Binding-site contacts:
Ligand atom C3 contacts residue ASN19 of chain 29.T at 4.1 Å.
Ligand atom C1 contacts residue ASN19 of chain 29.T at 1.7 Å.
Ligand atom O7 contacts residue ASN19 of chain 29.T at 4.1 Å.
Ligand atom N2 contacts residue ASN19 of chain 29.T at 3.1 Å (h-bond).
Ligand atom C8 contacts residue ASN19 of chain 29.T at 4.3 Å.
Ligand atom C7 contacts residue ASN19 of chain 29.T at 3.6 Å.
Ligand atom C5 contacts residue ASN19 of chain 29.T at 3.8 Å.
Ligand atom O5 contacts residue ASN19 of chain 29.T at 2.8 Å (h-bond).
Ligand atom C2 contacts residue ASN19 of chain 29.T at 3.0 Å.

Sequence of chain 29.T:
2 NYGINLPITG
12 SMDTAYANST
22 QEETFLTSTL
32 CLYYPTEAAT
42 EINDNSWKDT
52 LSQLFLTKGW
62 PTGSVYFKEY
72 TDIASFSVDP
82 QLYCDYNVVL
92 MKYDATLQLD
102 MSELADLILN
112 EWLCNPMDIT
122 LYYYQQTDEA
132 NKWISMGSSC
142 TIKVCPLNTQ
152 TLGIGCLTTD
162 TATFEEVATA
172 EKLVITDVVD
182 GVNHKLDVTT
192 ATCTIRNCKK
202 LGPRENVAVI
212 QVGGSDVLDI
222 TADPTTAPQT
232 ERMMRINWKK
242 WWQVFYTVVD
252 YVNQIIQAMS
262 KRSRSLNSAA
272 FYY

This protein binds this small molecule.
Small molecule (SMILES): CC(=O)N[C@H]1[C@H](O[C@H]2[C@H](O)[C@@H](NC(C)=O)CO[C@@H]2CO)O[C@H](CO)[C@@H](O)[C@@H]1O